Binding-site contacts:
Ligand atom N contacts residue ASN182 of chain 1.J at 2.8 Å (h-bond).
Ligand atom CE2 contacts residue ILE226 of chain 1.J at 3.6 Å (hydrophobic).
Ligand atom CG1 contacts residue GLU189 of chain 1.J at 3.1 Å.
Ligand atom CA contacts residue ASN182 of chain 1.J at 3.7 Å.
Ligand atom C contacts residue ASN182 of chain 1.J at 3.6 Å.
Ligand atom CA contacts residue ASN233 of chain 1.J at 3.5 Å.
Ligand atom O contacts residue VAL185 of chain 1.J at 3.6 Å.
Ligand atom O3P contacts residue ARG136 of chain 1.J at 2.9 Å (salt-bridge).
Ligand atom O contacts residue LEU181 of chain 1.J at 3.8 Å.
Ligand atom CE1 contacts residue LYS129 of chain 1.J at 3.5 Å.
Ligand atom CB contacts residue ASN182 of chain 1.J at 3.3 Å.
Ligand atom CB contacts residue GLU189 of chain 1.J at 3.8 Å.
Ligand atom C contacts residue LYS56 of chain 1.J at 3.7 Å.
Ligand atom C contacts residue SER52 of chain 1.J at 3.6 Å.
Ligand atom NH2 contacts residue ASP232 of chain 1.J at 2.5 Å (salt-bridge).
Ligand atom CD1 contacts residue PHE126 of chain 1.J at 3.6 Å (hydrophobic).
Ligand atom CA contacts residue ASN182 of chain 1.J at 3.6 Å.
Ligand atom P contacts residue TYR137 of chain 1.J at 3.6 Å.
Ligand atom N contacts residue LEU181 of chain 1.J at 3.4 Å.
Ligand atom O3P contacts residue TYR137 of chain 1.J at 2.5 Å (h-bond).
Ligand atom OXT contacts residue SER52 of chain 1.J at 2.4 Å (h-bond).
Ligand atom CG2 contacts residue GLU189 of chain 1.J at 3.4 Å.
Ligand atom N contacts residue ASN233 of chain 1.J at 3.3 Å (h-bond).
Ligand atom O contacts residue ASN233 of chain 1.J at 2.9 Å (h-bond).
Ligand atom CA contacts residue LEU181 of chain 1.J at 3.6 Å (hydrophobic).
Ligand atom CB contacts residue GLY178 of chain 1.J at 3.8 Å.
Ligand atom CE2 contacts residue PRO174 of chain 1.J at 3.7 Å (hydrophobic).
Ligand atom CZ contacts residue ASP232 of chain 1.J at 3.7 Å.
Ligand atom CD2 contacts residue LEU229 of chain 1.J at 3.5 Å (hydrophobic).
Ligand atom O2P contacts residue ARG63 of chain 1.J at 3.3 Å (salt-bridge).
Ligand atom O contacts residue LEU181 of chain 1.J at 3.8 Å.
Ligand atom O contacts residue LYS129 of chain 1.J at 3.8 Å.
Ligand atom P contacts residue ARG63 of chain 1.J at 3.3 Å.
Ligand atom O contacts residue LYS56 of chain 1.J at 3.2 Å (salt-bridge).
Ligand atom O1P contacts residue ARG63 of chain 1.J at 2.1 Å (salt-bridge).
Ligand atom C contacts residue LEU181 of chain 1.J at 3.5 Å (hydrophobic).
Ligand atom P contacts residue ARG136 of chain 1.J at 3.7 Å.
Ligand atom O1P contacts residue TYR137 of chain 1.J at 3.7 Å.
Ligand atom O2P contacts residue ARG136 of chain 1.J at 2.6 Å (salt-bridge).
Ligand atom CB contacts residue ASN182 of chain 1.J at 3.5 Å.

The protein below binds the small molecule below.
Small molecule (SMILES): CC(C)C[C@H](NC(=O)[C@@H](NC(=O)[C@@H](N)CCCN=C(N)N)C(C)C)C(=O)N[C@@H](COP(=O)(O)O)C(=O)N[C@@H](C)C(=O)N1CCC[C@H]1C(=O)N[C@@H](Cc1ccccc1)C(=O)O

Sequence of chain 1.J:
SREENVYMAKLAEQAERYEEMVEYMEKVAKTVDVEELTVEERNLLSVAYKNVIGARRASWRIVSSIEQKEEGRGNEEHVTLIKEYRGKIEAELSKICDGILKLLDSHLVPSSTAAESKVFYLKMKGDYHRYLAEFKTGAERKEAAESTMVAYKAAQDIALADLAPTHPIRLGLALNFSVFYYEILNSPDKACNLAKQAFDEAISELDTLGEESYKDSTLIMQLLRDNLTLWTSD